This small molecule binds to this protein.
Small molecule (SMILES): CC(=O)N[C@H](Cc1cccc2ccccc12)[B-](O)(O)O

Sequence of chain 1.B:
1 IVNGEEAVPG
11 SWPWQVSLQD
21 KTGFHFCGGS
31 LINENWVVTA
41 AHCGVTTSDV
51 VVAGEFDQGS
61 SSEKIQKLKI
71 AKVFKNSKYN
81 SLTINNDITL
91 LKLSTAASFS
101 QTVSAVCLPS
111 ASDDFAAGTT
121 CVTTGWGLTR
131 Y

Binding-site contacts:
Ligand atom O1B contacts residue SER47 of chain 1.C at 2.2 Å (h-bond).
Ligand atom C1 contacts residue MET44 of chain 1.C at 4.0 Å (hydrophobic).
Ligand atom C10 contacts residue TRP67 of chain 1.C at 3.8 Å (hydrophobic).
Ligand atom C7 contacts residue CYS43 of chain 1.C at 3.8 Å (hydrophobic).
Ligand atom C10 contacts residue GLY68 of chain 1.C at 3.6 Å.
Ligand atom B contacts residue HIS42 of chain 1.B at 1.6 Å.
Ligand atom C10 contacts residue SER42 of chain 1.C at 3.5 Å.
Ligand atom C5 contacts residue MET44 of chain 1.C at 3.7 Å (hydrophobic).
Ligand atom C9 contacts residue SER42 of chain 1.C at 3.3 Å.
Ligand atom C6 contacts residue MET44 of chain 1.C at 3.5 Å (hydrophobic).
Ligand atom C7' contacts residue CYS43 of chain 1.C at 4.0 Å (hydrophobic).
Ligand atom O contacts residue HIS42 of chain 1.B at 3.6 Å (h-bond).
Ligand atom C3 contacts residue GLY68 of chain 1.C at 4.1 Å.
Ligand atom C9 contacts residue TRP67 of chain 1.C at 3.4 Å (hydrophobic).
Ligand atom O1B contacts residue HIS42 of chain 1.B at 2.2 Å (h-bond).
Ligand atom C7' contacts residue SER47 of chain 1.C at 2.9 Å.
Ligand atom C1 contacts residue CYS43 of chain 1.C at 4.0 Å (hydrophobic).
Ligand atom B contacts residue SER47 of chain 1.C at 1.4 Å.
Ligand atom C8 contacts residue SER42 of chain 1.C at 3.7 Å.
Ligand atom C contacts residue HIS42 of chain 1.B at 3.5 Å.
Ligand atom N contacts residue HIS42 of chain 1.B at 3.0 Å (h-bond).
Ligand atom C8' contacts residue SER66 of chain 1.C at 3.7 Å.
Ligand atom C8 contacts residue TRP67 of chain 1.C at 3.6 Å (hydrophobic).
Ligand atom C8 contacts residue CYS43 of chain 1.C at 4.1 Å (hydrophobic).
Ligand atom C4 contacts residue SER69 of chain 1.C at 3.2 Å.
Ligand atom B contacts residue SER66 of chain 1.C at 3.9 Å.
Ligand atom C7 contacts residue VAL65 of chain 1.C at 3.9 Å (hydrophobic).
Ligand atom C4 contacts residue CYS72 of chain 1.C at 4.0 Å (hydrophobic).
Ligand atom C8 contacts residue VAL65 of chain 1.C at 3.6 Å (hydrophobic).
Ligand atom C7 contacts residue TRP67 of chain 1.C at 4.0 Å (hydrophobic).
Ligand atom O contacts residue SER66 of chain 1.C at 3.5 Å (h-bond).
Ligand atom N contacts residue SER47 of chain 1.C at 3.8 Å.
Ligand atom C7' contacts residue HIS42 of chain 1.B at 3.9 Å.
Ligand atom C8' contacts residue HIS42 of chain 1.B at 2.7 Å.
Ligand atom C9 contacts residue GLY68 of chain 1.C at 3.8 Å.
Ligand atom C3 contacts residue SER69 of chain 1.C at 3.9 Å.
Ligand atom C10 contacts residue SER69 of chain 1.C at 3.7 Å.
Ligand atom C2 contacts residue CYS43 of chain 1.C at 3.9 Å (hydrophobic).
Ligand atom C7' contacts residue MET44 of chain 1.C at 4.0 Å (hydrophobic).
Ligand atom C8' contacts residue SER47 of chain 1.C at 2.6 Å.

Sequence of chain 1.C:
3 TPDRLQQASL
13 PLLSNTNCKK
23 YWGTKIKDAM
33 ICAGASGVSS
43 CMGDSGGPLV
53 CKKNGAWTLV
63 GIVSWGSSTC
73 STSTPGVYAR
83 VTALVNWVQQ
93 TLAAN